The small molecule below binds the protein below.
Small molecule (SMILES): CC(=O)N[C@H]1[C@H](O[C@H]2[C@H](O)[C@@H](NC(C)=O)CO[C@@H]2CO)O[C@H](CO)[C@@H](O[C@@H]2O[C@H](CO)[C@@H](O)[C@H](O)[C@@H]2O)[C@@H]1O

Binding-site contacts:
Ligand atom O7 contacts residue ARG85 of chain 1.A at 4.2 Å.
Ligand atom C1 contacts residue ASN207 of chain 1.A at 1.4 Å.
Ligand atom C2 contacts residue ASN207 of chain 1.A at 2.5 Å.
Ligand atom O7 contacts residue LYS195 of chain 1.A at 4.5 Å.
Ligand atom O7 contacts residue SER209 of chain 1.A at 3.5 Å (h-bond).
Ligand atom C5 contacts residue ASN207 of chain 1.A at 3.6 Å.
Ligand atom N2 contacts residue ASN207 of chain 1.A at 3.0 Å (h-bond).
Ligand atom C7 contacts residue ASN207 of chain 1.A at 4.0 Å.
Ligand atom O5 contacts residue ASN207 of chain 1.A at 2.3 Å (h-bond).
Ligand atom C7 contacts residue ARG85 of chain 1.A at 4.3 Å.
Ligand atom C7 contacts residue SER209 of chain 1.A at 4.2 Å.
Ligand atom C8 contacts residue ASN207 of chain 1.A at 4.1 Å.
Ligand atom O6 contacts residue ASN207 of chain 1.A at 4.2 Å.
Ligand atom C3 contacts residue ASN207 of chain 1.A at 3.8 Å.
Ligand atom C4 contacts residue ASN207 of chain 1.A at 4.2 Å.
Ligand atom C8 contacts residue ARG85 of chain 1.A at 4.5 Å.

Sequence of chain 1.A:
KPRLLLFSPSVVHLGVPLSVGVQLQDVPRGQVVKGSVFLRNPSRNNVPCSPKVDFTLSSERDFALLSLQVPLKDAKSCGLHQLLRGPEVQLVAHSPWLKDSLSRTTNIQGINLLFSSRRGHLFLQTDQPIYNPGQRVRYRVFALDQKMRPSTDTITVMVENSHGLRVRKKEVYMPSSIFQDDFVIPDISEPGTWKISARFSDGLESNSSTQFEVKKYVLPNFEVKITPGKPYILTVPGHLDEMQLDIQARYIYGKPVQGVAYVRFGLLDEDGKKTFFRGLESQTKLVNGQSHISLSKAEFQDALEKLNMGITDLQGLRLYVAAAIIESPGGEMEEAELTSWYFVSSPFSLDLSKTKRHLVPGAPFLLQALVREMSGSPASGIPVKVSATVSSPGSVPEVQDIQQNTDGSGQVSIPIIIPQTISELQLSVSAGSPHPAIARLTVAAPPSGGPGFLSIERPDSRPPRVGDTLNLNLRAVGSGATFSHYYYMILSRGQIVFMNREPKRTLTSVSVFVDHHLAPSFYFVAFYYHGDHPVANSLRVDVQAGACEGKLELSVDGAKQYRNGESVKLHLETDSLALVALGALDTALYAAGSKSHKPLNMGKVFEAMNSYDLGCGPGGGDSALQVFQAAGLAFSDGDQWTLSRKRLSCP